Binding-site contacts:
Ligand atom C24 contacts residue LYS304 of chain 1.C at 3.3 Å.
Ligand atom C14 contacts residue LYS304 of chain 1.C at 4.4 Å.
Ligand atom C5 contacts residue ILE302 of chain 1.C at 4.4 Å (hydrophobic).
Ligand atom C18 contacts residue SER348 of chain 1.C at 3.9 Å.
Ligand atom O1 contacts residue LYS304 of chain 1.C at 3.2 Å (salt-bridge).
Ligand atom C6 contacts residue LYS304 of chain 1.C at 4.1 Å.
Ligand atom C13 contacts residue PHE303 of chain 1.C at 4.0 Å (hydrophobic).
Ligand atom C13 contacts residue LYS304 of chain 1.C at 3.7 Å.
Ligand atom C20 contacts residue ILE347 of chain 1.C at 3.9 Å (hydrophobic).
Ligand atom C22 contacts residue ILE347 of chain 1.C at 3.9 Å (hydrophobic).
Ligand atom C20 contacts residue SER348 of chain 1.C at 4.3 Å.
Ligand atom C14 contacts residue SER348 of chain 1.C at 4.0 Å.
Ligand atom C24 contacts residue TYR305 of chain 1.C at 3.8 Å (hydrophobic).
Ligand atom C24 contacts residue ILE347 of chain 1.C at 4.0 Å (hydrophobic).
Ligand atom C18 contacts residue ASP301 of chain 1.C at 3.9 Å.
Ligand atom O4 contacts residue GLU345 of chain 1.C at 2.6 Å (salt-bridge).
Ligand atom C1 contacts residue LYS304 of chain 1.C at 4.5 Å.
Ligand atom C23 contacts residue GLU345 of chain 1.C at 3.4 Å.
Ligand atom C5 contacts residue ASP301 of chain 1.C at 3.8 Å.
Ligand atom C22 contacts residue GLU345 of chain 1.C at 3.3 Å.
Ligand atom C17 contacts residue LYS304 of chain 1.C at 4.4 Å.
Ligand atom C14 contacts residue PHE303 of chain 1.C at 4.0 Å (hydrophobic).
Ligand atom C19 contacts residue ILE347 of chain 1.C at 4.3 Å (hydrophobic).
Ligand atom C19 contacts residue LYS304 of chain 1.C at 4.4 Å.
Ligand atom O2 contacts residue LYS304 of chain 1.C at 3.6 Å (salt-bridge).

The protein below binds the small molecule below.
Small molecule (SMILES): C[C@H](CCC(=O)O)[C@H]1CC[C@H]2[C@@H]3CC[C@@H]4C[C@H](O)CC[C@]4(C)[C@H]3C[C@H](O)[C@]12C

Sequence of chain 1.C:
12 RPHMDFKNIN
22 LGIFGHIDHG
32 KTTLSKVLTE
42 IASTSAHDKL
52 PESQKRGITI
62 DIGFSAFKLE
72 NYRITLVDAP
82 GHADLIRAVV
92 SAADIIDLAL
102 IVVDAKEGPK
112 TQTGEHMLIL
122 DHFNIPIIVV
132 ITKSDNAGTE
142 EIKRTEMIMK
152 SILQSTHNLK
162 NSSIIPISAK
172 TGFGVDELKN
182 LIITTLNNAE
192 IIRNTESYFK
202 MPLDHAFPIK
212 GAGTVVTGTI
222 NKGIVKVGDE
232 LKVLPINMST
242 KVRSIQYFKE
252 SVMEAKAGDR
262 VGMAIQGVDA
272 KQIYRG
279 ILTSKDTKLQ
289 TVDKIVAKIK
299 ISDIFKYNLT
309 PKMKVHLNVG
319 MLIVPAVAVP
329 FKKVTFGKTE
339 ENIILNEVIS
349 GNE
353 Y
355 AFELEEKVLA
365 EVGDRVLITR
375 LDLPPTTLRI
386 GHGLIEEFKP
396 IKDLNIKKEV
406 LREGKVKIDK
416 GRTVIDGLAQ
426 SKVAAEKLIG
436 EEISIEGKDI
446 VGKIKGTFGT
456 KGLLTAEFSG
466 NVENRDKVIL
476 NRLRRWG